Sequence of chain 1.C:
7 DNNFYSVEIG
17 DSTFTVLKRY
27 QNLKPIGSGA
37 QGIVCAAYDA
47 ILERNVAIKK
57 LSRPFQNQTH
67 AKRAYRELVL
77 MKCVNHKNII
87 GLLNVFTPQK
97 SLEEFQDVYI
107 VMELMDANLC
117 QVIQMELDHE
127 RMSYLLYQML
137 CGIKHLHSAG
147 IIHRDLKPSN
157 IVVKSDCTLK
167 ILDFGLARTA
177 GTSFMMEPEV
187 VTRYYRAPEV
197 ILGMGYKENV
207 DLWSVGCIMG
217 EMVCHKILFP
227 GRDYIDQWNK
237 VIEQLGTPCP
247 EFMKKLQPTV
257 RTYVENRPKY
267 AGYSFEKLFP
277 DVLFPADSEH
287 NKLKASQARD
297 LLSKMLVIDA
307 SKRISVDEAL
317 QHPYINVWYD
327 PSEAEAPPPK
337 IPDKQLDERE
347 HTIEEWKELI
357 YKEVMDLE

The small molecule below binds the protein below.
Small molecule (SMILES): CCOc1nc(NC(=O)Cc2cc(OC)c(Br)cc2OC)cc(N)c1C#N

Binding-site contacts:
Ligand atom C9 contacts residue MET111 of chain 1.C at 3.5 Å (hydrophobic).
Ligand atom C6 contacts residue ASP112 of chain 1.C at 3.4 Å.
Ligand atom O22 contacts residue ASP112 of chain 1.C at 3.3 Å (salt-bridge).
Ligand atom O36 contacts residue VAL40 of chain 1.C at 3.5 Å.
Ligand atom N33 contacts residue ALA53 of chain 1.C at 3.6 Å.
Ligand atom N13 contacts residue VAL158 of chain 1.C at 3.6 Å.
Ligand atom C10 contacts residue VAL158 of chain 1.C at 3.7 Å (hydrophobic).
Ligand atom N33 contacts residue GLU109 of chain 1.C at 3.5 Å (salt-bridge).
Ligand atom C34 contacts residue VAL40 of chain 1.C at 3.5 Å (hydrophobic).
Ligand atom C18 contacts residue VAL40 of chain 1.C at 3.7 Å (hydrophobic).
Ligand atom O15 contacts residue LEU110 of chain 1.C at 3.0 Å.
Ligand atom N1 contacts residue LYS55 of chain 1.C at 3.1 Å (salt-bridge).
Ligand atom C19 contacts residue LEU168 of chain 1.C at 3.8 Å (hydrophobic).
Ligand atom C3 contacts residue ALA113 of chain 1.C at 3.7 Å (hydrophobic).
Ligand atom O27 contacts residue ASN114 of chain 1.C at 3.3 Å (h-bond).
Ligand atom C4 contacts residue MET111 of chain 1.C at 3.1 Å (hydrophobic).
Ligand atom C19 contacts residue ALA53 of chain 1.C at 3.5 Å (hydrophobic).
Ligand atom N1 contacts residue MET108 of chain 1.C at 3.7 Å.
Ligand atom C20 contacts residue GLU109 of chain 1.C at 3.7 Å.
Ligand atom C6 contacts residue ILE32 of chain 1.C at 3.5 Å (hydrophobic).
Ligand atom O22 contacts residue MET111 of chain 1.C at 3.5 Å (h-bond).
Ligand atom C23 contacts residue LEU110 of chain 1.C at 3.4 Å (hydrophobic).
Ligand atom C1 contacts residue ILE32 of chain 1.C at 3.4 Å (hydrophobic).
Ligand atom O22 contacts residue LEU110 of chain 1.C at 3.7 Å.
Ligand atom C9 contacts residue VAL158 of chain 1.C at 3.5 Å (hydrophobic).
Ligand atom C17 contacts residue VAL40 of chain 1.C at 3.7 Å (hydrophobic).
Ligand atom N16 contacts residue LEU168 of chain 1.C at 3.7 Å.
Ligand atom N33 contacts residue MET108 of chain 1.C at 2.9 Å (h-bond).
Ligand atom O15 contacts residue MET111 of chain 1.C at 2.4 Å (h-bond).
Ligand atom C3 contacts residue ASP112 of chain 1.C at 3.7 Å.
Ligand atom BR contacts residue LYS30 of chain 1.C at 3.6 Å.
Ligand atom C5 contacts residue MET111 of chain 1.C at 3.8 Å (hydrophobic).
Ligand atom C10 contacts residue MET111 of chain 1.C at 3.3 Å (hydrophobic).
Ligand atom N1 contacts residue VAL40 of chain 1.C at 3.2 Å.
Ligand atom C4 contacts residue ASP112 of chain 1.C at 3.2 Å.
Ligand atom BR contacts residue ILE32 of chain 1.C at 3.7 Å.
Ligand atom C5 contacts residue ASP112 of chain 1.C at 3.0 Å.
Ligand atom C4 contacts residue ALA113 of chain 1.C at 3.8 Å (hydrophobic).
Ligand atom C17 contacts residue LEU168 of chain 1.C at 3.7 Å (hydrophobic).
Ligand atom C37 contacts residue LEU168 of chain 1.C at 3.6 Å (hydrophobic).